Binding-site contacts:
Ligand atom F12 contacts residue VAL271 of chain 1.A at 3.6 Å.
Ligand atom C02 contacts residue TRP291 of chain 1.A at 3.7 Å (hydrophobic).
Ligand atom N02 contacts residue TYR292 of chain 1.A at 3.8 Å.
Ligand atom C06 contacts residue GLU296 of chain 1.A at 3.4 Å.
Ligand atom C03 contacts residue HEM1 of chain 1.B at 3.2 Å.
Ligand atom C07 contacts residue HEM1 of chain 1.B at 3.4 Å.
Ligand atom N02 contacts residue HEM1 of chain 1.B at 3.2 Å.
Ligand atom F13 contacts residue MET274 of chain 1.A at 2.8 Å.
Ligand atom C13 contacts residue VAL271 of chain 1.A at 3.6 Å (hydrophobic).
Ligand atom F08 contacts residue SER289 of chain 1.A at 3.1 Å.
Ligand atom F08 contacts residue HEM1 of chain 1.B at 3.2 Å.
Ligand atom C02 contacts residue GLU296 of chain 1.A at 3.5 Å.
Ligand atom F13 contacts residue VAL271 of chain 1.A at 3.7 Å.
Ligand atom F13 contacts residue HEM1 of chain 1.B at 3.1 Å.
Ligand atom F09 contacts residue PRO269 of chain 1.A at 3.6 Å.
Ligand atom F12 contacts residue HEM1 of chain 1.B at 3.0 Å.
Ligand atom C13 contacts residue HEM1 of chain 1.B at 3.4 Å.
Ligand atom C26 contacts residue H4B1 of chain 1.C at 3.9 Å.
Ligand atom F09 contacts residue VAL271 of chain 1.A at 3.4 Å.
Ligand atom C05 contacts residue VAL271 of chain 1.A at 3.7 Å (hydrophobic).
Ligand atom C07 contacts residue PHE288 of chain 1.A at 3.6 Å (hydrophobic).
Ligand atom C12 contacts residue VAL271 of chain 1.A at 3.4 Å (hydrophobic).
Ligand atom C22 contacts residue GLU296 of chain 1.A at 3.8 Å.
Ligand atom C24 contacts residue TYR410 of chain 1.A at 3.5 Å (hydrophobic).
Ligand atom F13 contacts residue PHE288 of chain 1.A at 3.9 Å.
Ligand atom C21 contacts residue GLU296 of chain 1.A at 3.4 Å.
Ligand atom C11 contacts residue HEM1 of chain 1.B at 3.3 Å.
Ligand atom F09 contacts residue PHE288 of chain 1.A at 3.0 Å.
Ligand atom C02 contacts residue HEM1 of chain 1.B at 3.5 Å.
Ligand atom F08 contacts residue PRO269 of chain 1.A at 3.7 Å.
Ligand atom N02 contacts residue TRP291 of chain 1.A at 2.7 Å (h-bond).
Ligand atom N02 contacts residue GLU296 of chain 1.A at 2.7 Å (salt-bridge).
Ligand atom C11 contacts residue VAL271 of chain 1.A at 3.7 Å (hydrophobic).
Ligand atom F08 contacts residue GLY290 of chain 1.A at 2.7 Å.
Ligand atom N01 contacts residue GLU296 of chain 1.A at 2.6 Å (salt-bridge).
Ligand atom C26 contacts residue MET40 of chain 1.A at 3.6 Å (hydrophobic).
Ligand atom C16 contacts residue HEM1 of chain 1.B at 3.0 Å.
Ligand atom F09 contacts residue SER289 of chain 1.A at 3.9 Å.
Ligand atom C22 contacts residue HEM1 of chain 1.B at 3.0 Å.
Ligand atom C02 contacts residue PRO269 of chain 1.A at 3.8 Å (hydrophobic).

Sequence of chain 1.A:
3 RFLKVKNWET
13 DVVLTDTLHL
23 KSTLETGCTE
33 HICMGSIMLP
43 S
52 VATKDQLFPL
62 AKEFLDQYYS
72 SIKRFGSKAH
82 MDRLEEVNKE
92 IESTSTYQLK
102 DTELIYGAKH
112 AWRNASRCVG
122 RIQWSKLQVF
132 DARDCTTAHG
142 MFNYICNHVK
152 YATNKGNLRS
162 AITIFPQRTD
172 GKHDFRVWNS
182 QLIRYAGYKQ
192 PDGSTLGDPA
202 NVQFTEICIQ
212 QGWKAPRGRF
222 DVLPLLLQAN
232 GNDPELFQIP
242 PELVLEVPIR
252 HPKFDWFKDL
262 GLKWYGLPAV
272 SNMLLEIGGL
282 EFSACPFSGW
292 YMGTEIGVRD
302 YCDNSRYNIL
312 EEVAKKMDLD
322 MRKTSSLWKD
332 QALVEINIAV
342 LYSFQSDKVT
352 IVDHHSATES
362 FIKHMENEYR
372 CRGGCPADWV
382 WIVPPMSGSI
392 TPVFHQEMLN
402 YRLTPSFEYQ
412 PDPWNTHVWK

This small molecule binds to this protein.
Small molecule (SMILES): CN(C)CCc1cc(F)c(F)c(CCc2cc(C(F)F)cc(N)n2)c1